Binding-site contacts:
Ligand atom C8 contacts residue PHE338 of chain 1.D at 4.4 Å (hydrophobic).
Ligand atom C4 contacts residue ASN343 of chain 1.D at 4.3 Å.
Ligand atom O7 contacts residue ASN343 of chain 1.D at 4.4 Å.
Ligand atom C2 contacts residue ASN343 of chain 1.D at 2.5 Å.
Ligand atom C7 contacts residue PHE342 of chain 1.D at 3.6 Å (hydrophobic).
Ligand atom C5 contacts residue ASN343 of chain 1.D at 3.7 Å.
Ligand atom C8 contacts residue PHE342 of chain 1.D at 4.2 Å (hydrophobic).
Ligand atom C1 contacts residue ASN343 of chain 1.D at 1.5 Å.
Ligand atom C3 contacts residue ASN343 of chain 1.D at 3.8 Å.
Ligand atom O5 contacts residue ASN343 of chain 1.D at 2.4 Å (h-bond).
Ligand atom C8 contacts residue GLY339 of chain 1.D at 3.7 Å.
Ligand atom C7 contacts residue ASN343 of chain 1.D at 3.5 Å.
Ligand atom O7 contacts residue PHE342 of chain 1.D at 2.8 Å.
Ligand atom N2 contacts residue ASN343 of chain 1.D at 2.9 Å (h-bond).
Ligand atom C8 contacts residue ASN343 of chain 1.D at 3.9 Å.

A small-molecule ligand and the protein it binds are described below.
Small molecule (SMILES): CC(=O)N[C@@H]1[C@@H](O)[C@H](O)[C@@H](CO)O[C@H]1O

Sequence of chain 1.D:
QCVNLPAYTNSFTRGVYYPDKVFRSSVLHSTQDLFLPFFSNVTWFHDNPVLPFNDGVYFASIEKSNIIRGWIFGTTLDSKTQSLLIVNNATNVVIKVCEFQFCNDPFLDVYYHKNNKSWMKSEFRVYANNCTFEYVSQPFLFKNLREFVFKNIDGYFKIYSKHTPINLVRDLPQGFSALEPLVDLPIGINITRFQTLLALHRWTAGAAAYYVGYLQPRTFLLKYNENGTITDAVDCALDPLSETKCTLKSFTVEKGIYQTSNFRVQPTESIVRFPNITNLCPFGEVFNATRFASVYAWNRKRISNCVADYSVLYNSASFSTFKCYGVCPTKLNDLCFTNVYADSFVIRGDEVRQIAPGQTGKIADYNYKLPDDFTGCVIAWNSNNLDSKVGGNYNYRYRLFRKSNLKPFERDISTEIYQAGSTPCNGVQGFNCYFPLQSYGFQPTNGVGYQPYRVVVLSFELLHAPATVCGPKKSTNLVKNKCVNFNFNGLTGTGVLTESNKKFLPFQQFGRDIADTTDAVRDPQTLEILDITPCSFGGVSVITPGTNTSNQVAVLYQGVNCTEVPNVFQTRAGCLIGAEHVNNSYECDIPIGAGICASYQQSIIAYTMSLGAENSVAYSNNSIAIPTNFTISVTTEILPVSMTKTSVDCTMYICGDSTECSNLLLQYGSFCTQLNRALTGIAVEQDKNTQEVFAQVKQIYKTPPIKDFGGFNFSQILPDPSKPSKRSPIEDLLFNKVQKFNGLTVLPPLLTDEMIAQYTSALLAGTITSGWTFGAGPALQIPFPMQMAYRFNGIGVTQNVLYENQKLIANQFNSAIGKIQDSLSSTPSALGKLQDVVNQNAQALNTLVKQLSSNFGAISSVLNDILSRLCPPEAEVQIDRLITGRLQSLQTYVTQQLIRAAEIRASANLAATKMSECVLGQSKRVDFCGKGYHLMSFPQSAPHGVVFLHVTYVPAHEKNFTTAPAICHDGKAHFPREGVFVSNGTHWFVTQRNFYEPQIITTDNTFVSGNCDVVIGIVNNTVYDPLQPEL